Sequence of chain 1.B:
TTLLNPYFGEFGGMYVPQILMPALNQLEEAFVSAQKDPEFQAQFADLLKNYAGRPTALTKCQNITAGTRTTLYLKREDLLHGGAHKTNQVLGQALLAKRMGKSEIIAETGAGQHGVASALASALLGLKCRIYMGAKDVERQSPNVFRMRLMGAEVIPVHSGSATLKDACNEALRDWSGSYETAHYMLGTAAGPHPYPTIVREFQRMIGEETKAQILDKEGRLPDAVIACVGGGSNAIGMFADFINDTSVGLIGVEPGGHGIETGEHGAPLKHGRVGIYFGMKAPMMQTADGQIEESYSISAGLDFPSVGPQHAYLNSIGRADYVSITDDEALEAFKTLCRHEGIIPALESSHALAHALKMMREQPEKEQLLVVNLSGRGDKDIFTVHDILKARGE

This small molecule binds to this protein.
Small molecule (SMILES): C=C(/N=C/c1c(COP(=O)(O)O)cnc(C)c1O)C(=O)O

Binding-site contacts:
Ligand atom OP2 contacts residue GLY234 of chain 1.B at 2.8 Å (h-bond).
Ligand atom N1 contacts residue GLU350 of chain 1.B at 3.4 Å.
Ligand atom C contacts residue HIS115 of chain 1.B at 3.6 Å.
Ligand atom OP1 contacts residue SER235 of chain 1.B at 3.2 Å (h-bond).
Ligand atom O3 contacts residue ALA112 of chain 1.B at 3.6 Å.
Ligand atom OP3 contacts residue SER235 of chain 1.B at 2.6 Å (h-bond).
Ligand atom OP3 contacts residue GLY234 of chain 1.B at 3.5 Å (h-bond).
Ligand atom C6 contacts residue GLU350 of chain 1.B at 3.5 Å.
Ligand atom N contacts residue ALA112 of chain 1.B at 3.6 Å.
Ligand atom OP1 contacts residue ASN236 of chain 1.B at 2.8 Å (h-bond).
Ligand atom O3 contacts residue GLN114 of chain 1.B at 3.5 Å.
Ligand atom C contacts residue THR110 of chain 1.B at 3.4 Å.
Ligand atom O contacts residue THR110 of chain 1.B at 3.4 Å (h-bond).
Ligand atom N1 contacts residue SER377 of chain 1.B at 2.6 Å (h-bond).
Ligand atom O contacts residue HIS115 of chain 1.B at 2.8 Å (h-bond).
Ligand atom P contacts residue SER235 of chain 1.B at 3.4 Å.
Ligand atom N contacts residue LYS87 of chain 1.B at 3.4 Å.
Ligand atom C2 contacts residue SER377 of chain 1.B at 3.5 Å.
Ligand atom C contacts residue ALA112 of chain 1.B at 3.4 Å (hydrophobic).
Ligand atom O contacts residue ALA112 of chain 1.B at 3.5 Å.
Ligand atom OP2 contacts residue GLY233 of chain 1.B at 3.4 Å (h-bond).
Ligand atom C contacts residue GLY111 of chain 1.B at 3.5 Å.
Ligand atom C6 contacts residue SER377 of chain 1.B at 3.4 Å.
Ligand atom OP2 contacts residue GLY232 of chain 1.B at 2.8 Å (h-bond).
Ligand atom OP3 contacts residue LYS87 of chain 1.B at 3.1 Å (salt-bridge).
Ligand atom OP4 contacts residue LYS87 of chain 1.B at 3.4 Å (salt-bridge).
Ligand atom CA contacts residue ALA112 of chain 1.B at 3.6 Å (hydrophobic).
Ligand atom OXT contacts residue GLY111 of chain 1.B at 2.8 Å (h-bond).
Ligand atom OXT contacts residue HIS115 of chain 1.B at 3.4 Å.
Ligand atom C4A contacts residue GLY303 of chain 1.B at 3.4 Å.
Ligand atom N contacts residue GLY303 of chain 1.B at 3.6 Å.
Ligand atom C5A contacts residue GLY303 of chain 1.B at 3.5 Å.
Ligand atom O contacts residue GLY113 of chain 1.B at 3.4 Å (h-bond).
Ligand atom O contacts residue GLN114 of chain 1.B at 2.9 Å (h-bond).
Ligand atom OXT contacts residue THR110 of chain 1.B at 2.7 Å (h-bond).
Ligand atom C6 contacts residue CYS230 of chain 1.B at 3.6 Å (hydrophobic).
Ligand atom OP2 contacts residue SER235 of chain 1.B at 3.4 Å (h-bond).
Ligand atom OP1 contacts residue HIS86 of chain 1.B at 3.1 Å (h-bond).
Ligand atom OP3 contacts residue THR190 of chain 1.B at 2.6 Å (h-bond).
Ligand atom C4A contacts residue LYS87 of chain 1.B at 3.4 Å.